A protein and the small-molecule ligand that binds it are described below.
Small molecule (SMILES): O=c1[nH]c(=O)n(COCCO)cc1Cc1ccccc1

Binding-site contacts:
Ligand atom CAJ contacts residue HIS25 of chain 2.A at 3.3 Å.
Ligand atom CAJ contacts residue MET99 of chain 1.A at 3.4 Å (hydrophobic).
Ligand atom OAO contacts residue THR130 of chain 1.A at 3.7 Å.
Ligand atom CZ contacts residue ILE270 of chain 1.A at 3.7 Å (hydrophobic).
Ligand atom CAR contacts residue ARG208 of chain 1.A at 3.8 Å.
Ligand atom CAI contacts residue SER131 of chain 1.A at 3.5 Å.
Ligand atom CAS contacts residue PHE202 of chain 1.A at 3.7 Å (hydrophobic).
Ligand atom OAA contacts residue GLY132 of chain 1.A at 3.5 Å (h-bond).
Ligand atom CE1 contacts residue ARG208 of chain 1.A at 3.7 Å.
Ligand atom OAB contacts residue ILE236 of chain 1.A at 3.6 Å (h-bond).
Ligand atom OAC contacts residue HIS25 of chain 2.A at 2.8 Å (h-bond).
Ligand atom CE1 contacts residue ASP268 of chain 1.A at 3.7 Å.
Ligand atom CAS contacts residue GLN206 of chain 1.A at 3.7 Å.
Ligand atom CZ contacts residue PHE202 of chain 1.A at 3.8 Å (hydrophobic).
Ligand atom NAT contacts residue THR130 of chain 1.A at 3.8 Å.
Ligand atom NAN contacts residue PHE202 of chain 1.A at 3.5 Å.
Ligand atom CD1 contacts residue ILE270 of chain 1.A at 3.8 Å (hydrophobic).
Ligand atom NAN contacts residue GLY132 of chain 1.A at 3.8 Å.
Ligand atom CAQ contacts residue SER131 of chain 1.A at 3.5 Å.
Ligand atom CD1 contacts residue LEU262 of chain 1.A at 3.8 Å (hydrophobic).
Ligand atom CAR contacts residue GLN206 of chain 1.A at 3.7 Å.
Ligand atom NAN contacts residue ILE236 of chain 1.A at 3.5 Å (h-bond).
Ligand atom OAB contacts residue GLU237 of chain 1.A at 3.3 Å.
Ligand atom CAL contacts residue SER131 of chain 1.A at 3.5 Å.
Ligand atom OAA contacts residue ARG208 of chain 1.A at 2.8 Å (salt-bridge).
Ligand atom CAK contacts residue PHE202 of chain 1.A at 3.8 Å (hydrophobic).
Ligand atom CAQ contacts residue GLY132 of chain 1.A at 3.5 Å.
Ligand atom OAA contacts residue GLN206 of chain 1.A at 3.6 Å.
Ligand atom CAM contacts residue THR130 of chain 1.A at 3.3 Å.
Ligand atom CE2 contacts residue PHE202 of chain 1.A at 3.8 Å (hydrophobic).
Ligand atom CE1 contacts residue ILE270 of chain 1.A at 3.6 Å (hydrophobic).
Ligand atom NAN contacts residue GLN206 of chain 1.A at 2.8 Å (h-bond).
Ligand atom CAI contacts residue THR130 of chain 1.A at 3.5 Å.
Ligand atom OAB contacts residue MET238 of chain 1.A at 3.5 Å.
Ligand atom NAT contacts residue SER131 of chain 1.A at 3.8 Å.
Ligand atom CAR contacts residue GLY132 of chain 1.A at 3.4 Å.
Ligand atom CD1 contacts residue ARG208 of chain 1.A at 3.3 Å.
Ligand atom OAB contacts residue GLN206 of chain 1.A at 3.0 Å (h-bond).
Ligand atom CAS contacts residue ILE236 of chain 1.A at 3.5 Å (hydrophobic).
Ligand atom CAR contacts residue PHE202 of chain 1.A at 3.6 Å (hydrophobic).

Sequence of chain 2.A:
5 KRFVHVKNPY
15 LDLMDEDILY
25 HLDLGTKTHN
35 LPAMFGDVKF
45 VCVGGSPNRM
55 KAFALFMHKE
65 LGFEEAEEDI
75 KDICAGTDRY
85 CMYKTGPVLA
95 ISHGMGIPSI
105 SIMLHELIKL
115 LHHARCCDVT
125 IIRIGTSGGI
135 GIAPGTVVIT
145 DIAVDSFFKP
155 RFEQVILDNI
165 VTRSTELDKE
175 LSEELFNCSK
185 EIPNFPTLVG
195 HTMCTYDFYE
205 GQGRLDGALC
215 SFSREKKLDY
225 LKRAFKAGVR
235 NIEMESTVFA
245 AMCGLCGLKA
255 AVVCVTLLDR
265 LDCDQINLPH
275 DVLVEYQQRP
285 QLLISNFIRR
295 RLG

Sequence of chain 1.A:
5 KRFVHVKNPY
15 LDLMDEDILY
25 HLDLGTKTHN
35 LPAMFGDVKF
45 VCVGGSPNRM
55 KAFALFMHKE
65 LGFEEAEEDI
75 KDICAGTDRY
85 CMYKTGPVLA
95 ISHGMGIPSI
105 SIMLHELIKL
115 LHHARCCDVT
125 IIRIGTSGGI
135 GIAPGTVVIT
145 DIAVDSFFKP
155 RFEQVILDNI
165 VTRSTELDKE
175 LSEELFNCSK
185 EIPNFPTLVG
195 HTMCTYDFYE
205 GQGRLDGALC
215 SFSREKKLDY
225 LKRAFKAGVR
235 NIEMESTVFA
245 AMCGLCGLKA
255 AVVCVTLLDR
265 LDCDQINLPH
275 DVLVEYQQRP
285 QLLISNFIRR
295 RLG